Binding-site contacts:
Ligand atom C3 contacts residue ASN186 of chain 2.C at 3.8 Å.
Ligand atom C5 contacts residue ASN186 of chain 2.C at 3.7 Å.
Ligand atom O6 contacts residue GLU276 of chain 2.C at 3.1 Å (salt-bridge).
Ligand atom C6 contacts residue GLU276 of chain 2.C at 3.3 Å.
Ligand atom C4 contacts residue ASN186 of chain 2.C at 4.4 Å.
Ligand atom C1 contacts residue GLN275 of chain 2.C at 4.2 Å.
Ligand atom C2 contacts residue ASN186 of chain 2.C at 2.6 Å.
Ligand atom C7 contacts residue ASN186 of chain 2.C at 3.7 Å.
Ligand atom C5 contacts residue THR188 of chain 2.C at 3.7 Å.
Ligand atom C6 contacts residue GLN275 of chain 2.C at 4.5 Å.
Ligand atom C1 contacts residue ASN186 of chain 2.C at 1.5 Å.
Ligand atom O5 contacts residue ASN186 of chain 2.C at 2.5 Å (h-bond).
Ligand atom O5 contacts residue THR188 of chain 2.C at 3.9 Å.
Ligand atom N2 contacts residue ASN186 of chain 2.C at 2.9 Å (h-bond).
Ligand atom O7 contacts residue ASN186 of chain 2.C at 4.1 Å.
Ligand atom C1 contacts residue THR188 of chain 2.C at 3.8 Å.
Ligand atom O5 contacts residue GLN275 of chain 2.C at 3.6 Å.
Ligand atom O6 contacts residue GLN275 of chain 2.C at 3.3 Å.

This small molecule binds to this protein.
Small molecule (SMILES): CC(=O)N[C@@H]1[C@@H](O)[C@H](O)[C@@H](CO)O[C@H]1O

Sequence of chain 2.C:
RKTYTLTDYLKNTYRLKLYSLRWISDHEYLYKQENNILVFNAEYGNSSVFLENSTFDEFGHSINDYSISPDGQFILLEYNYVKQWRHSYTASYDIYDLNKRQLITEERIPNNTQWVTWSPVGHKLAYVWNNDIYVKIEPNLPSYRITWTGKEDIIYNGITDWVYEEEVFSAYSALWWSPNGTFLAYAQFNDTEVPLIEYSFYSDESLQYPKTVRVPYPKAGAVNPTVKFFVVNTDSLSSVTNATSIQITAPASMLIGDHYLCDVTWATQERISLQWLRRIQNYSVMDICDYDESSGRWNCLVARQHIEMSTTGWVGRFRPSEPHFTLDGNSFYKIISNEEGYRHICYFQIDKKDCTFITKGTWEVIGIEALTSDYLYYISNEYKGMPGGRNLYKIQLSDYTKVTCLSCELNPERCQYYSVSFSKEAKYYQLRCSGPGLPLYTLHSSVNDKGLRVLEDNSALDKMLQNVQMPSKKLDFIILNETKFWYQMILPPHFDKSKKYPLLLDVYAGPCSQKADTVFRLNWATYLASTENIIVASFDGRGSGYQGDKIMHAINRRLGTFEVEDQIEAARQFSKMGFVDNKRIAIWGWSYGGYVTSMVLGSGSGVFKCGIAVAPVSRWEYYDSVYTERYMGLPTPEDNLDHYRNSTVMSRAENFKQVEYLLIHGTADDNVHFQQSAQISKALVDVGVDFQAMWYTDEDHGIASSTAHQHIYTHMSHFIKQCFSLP